Sequence of chain 34.A:
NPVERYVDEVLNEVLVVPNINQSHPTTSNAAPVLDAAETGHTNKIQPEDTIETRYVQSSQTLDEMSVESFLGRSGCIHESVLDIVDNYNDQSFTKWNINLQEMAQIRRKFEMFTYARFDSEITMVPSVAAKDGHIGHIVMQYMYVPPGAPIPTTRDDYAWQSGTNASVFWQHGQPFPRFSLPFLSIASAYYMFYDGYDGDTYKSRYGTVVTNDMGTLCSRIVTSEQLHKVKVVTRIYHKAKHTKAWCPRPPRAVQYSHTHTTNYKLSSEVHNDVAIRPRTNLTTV

Binding-site contacts:
Ligand atom C6B contacts residue ILE98 of chain 34.A at 3.6 Å (hydrophobic).
Ligand atom N3A contacts residue LEU217 of chain 34.A at 3.4 Å.
Ligand atom C5B contacts residue TYR144 of chain 34.A at 3.6 Å (hydrophobic).
Ligand atom C5B contacts residue LEU181 of chain 34.A at 3.3 Å (hydrophobic).
Ligand atom O5A contacts residue PHE179 of chain 34.A at 3.7 Å.
Ligand atom N2 contacts residue LEU100 of chain 34.A at 3.8 Å.
Ligand atom CM4 contacts residue PHE179 of chain 34.A at 3.9 Å (hydrophobic).
Ligand atom C4A contacts residue PHE179 of chain 34.A at 3.3 Å (hydrophobic).
Ligand atom CM4 contacts residue TYR142 of chain 34.A at 3.1 Å (hydrophobic).
Ligand atom CM2 contacts residue ILE122 of chain 34.A at 3.7 Å (hydrophobic).
Ligand atom C6B contacts residue LEU181 of chain 34.A at 3.3 Å (hydrophobic).
Ligand atom CM3 contacts residue TYR190 of chain 34.A at 3.9 Å (hydrophobic).
Ligand atom O1B contacts residue ILE98 of chain 34.A at 2.9 Å.
Ligand atom CM2 contacts residue ILE236 of chain 34.A at 4.0 Å (hydrophobic).
Ligand atom C1B contacts residue ILE98 of chain 34.A at 3.6 Å (hydrophobic).
Ligand atom C2C contacts residue ILE98 of chain 34.A at 4.0 Å (hydrophobic).
Ligand atom CM6 contacts residue TYR144 of chain 34.A at 3.7 Å (hydrophobic).
Ligand atom C4B contacts residue PHE179 of chain 34.A at 3.9 Å (hydrophobic).
Ligand atom CM4 contacts residue VAL168 of chain 34.A at 3.5 Å (hydrophobic).
Ligand atom C2A contacts residue PHE179 of chain 34.A at 3.3 Å (hydrophobic).
Ligand atom C5 contacts residue MET214 of chain 34.A at 3.6 Å (hydrophobic).
Ligand atom O5A contacts residue ALA166 of chain 34.A at 3.9 Å.
Ligand atom N2 contacts residue MET214 of chain 34.A at 3.8 Å.
Ligand atom C4B contacts residue LEU181 of chain 34.A at 3.8 Å (hydrophobic).
Ligand atom CM6 contacts residue LEU181 of chain 34.A at 3.7 Å (hydrophobic).
Ligand atom O1 contacts residue LEU100 of chain 34.A at 4.0 Å.
Ligand atom C3 contacts residue LEU100 of chain 34.A at 3.9 Å (hydrophobic).
Ligand atom C2B contacts residue ILE122 of chain 34.A at 3.9 Å (hydrophobic).
Ligand atom N3A contacts residue PHE179 of chain 34.A at 3.0 Å.
Ligand atom C4A contacts residue TYR144 of chain 34.A at 3.8 Å (hydrophobic).
Ligand atom C1A contacts residue PHE179 of chain 34.A at 3.5 Å (hydrophobic).
Ligand atom C1A contacts residue TYR144 of chain 34.A at 3.1 Å (hydrophobic).
Ligand atom C1B contacts residue LEU181 of chain 34.A at 3.8 Å (hydrophobic).
Ligand atom CM6 contacts residue LEU184 of chain 34.A at 3.4 Å (hydrophobic).
Ligand atom C4 contacts residue TYR190 of chain 34.A at 3.8 Å (hydrophobic).
Ligand atom C2A contacts residue TYR144 of chain 34.A at 3.7 Å (hydrophobic).
Ligand atom C1C contacts residue MET214 of chain 34.A at 3.7 Å (hydrophobic).
Ligand atom O1 contacts residue MET214 of chain 34.A at 3.2 Å.
Ligand atom O5A contacts residue TYR144 of chain 34.A at 3.1 Å.
Ligand atom C2B contacts residue ILE98 of chain 34.A at 3.9 Å (hydrophobic).

This protein binds this small molecule.
Small molecule (SMILES): Cc1cc(CCCOc2c(C)cc(-c3coc(C)n3)cc2C)on1

Sequence of chain 34.C:
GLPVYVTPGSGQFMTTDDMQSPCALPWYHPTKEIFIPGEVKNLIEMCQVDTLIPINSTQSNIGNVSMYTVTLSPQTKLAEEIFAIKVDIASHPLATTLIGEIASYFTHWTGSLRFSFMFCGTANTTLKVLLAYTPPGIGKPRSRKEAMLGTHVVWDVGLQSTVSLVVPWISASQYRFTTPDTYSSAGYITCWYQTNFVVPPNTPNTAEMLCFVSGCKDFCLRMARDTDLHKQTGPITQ